Sequence of chain 1.A:
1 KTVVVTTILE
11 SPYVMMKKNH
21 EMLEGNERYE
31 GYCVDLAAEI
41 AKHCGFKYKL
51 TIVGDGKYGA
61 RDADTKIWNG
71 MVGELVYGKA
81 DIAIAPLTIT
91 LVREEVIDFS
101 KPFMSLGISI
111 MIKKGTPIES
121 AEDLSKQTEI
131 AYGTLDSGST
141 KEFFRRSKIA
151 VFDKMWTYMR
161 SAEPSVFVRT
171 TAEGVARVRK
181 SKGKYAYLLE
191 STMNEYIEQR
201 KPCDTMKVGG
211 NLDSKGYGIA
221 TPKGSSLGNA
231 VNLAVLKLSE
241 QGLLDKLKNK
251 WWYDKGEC

Binding-site contacts:
Ligand atom CG contacts residue GLU190 of chain 1.A at 3.5 Å.
Ligand atom CG contacts residue LEU135 of chain 1.A at 3.8 Å (hydrophobic).
Ligand atom O contacts residue ARG93 of chain 1.A at 2.8 Å (salt-bridge).
Ligand atom OE1 contacts residue LEU189 of chain 1.A at 4.3 Å.
Ligand atom OXT contacts residue LEU87 of chain 1.A at 3.6 Å.
Ligand atom OE1 contacts residue THR140 of chain 1.A at 2.5 Å (h-bond).
Ligand atom O contacts residue TYR58 of chain 1.A at 3.5 Å.
Ligand atom OE2 contacts residue SER139 of chain 1.A at 3.2 Å (h-bond).
Ligand atom CD contacts residue GLU190 of chain 1.A at 4.0 Å.
Ligand atom O contacts residue GLY138 of chain 1.A at 3.3 Å.
Ligand atom OXT contacts residue PRO86 of chain 1.A at 3.8 Å.
Ligand atom CA contacts residue THR88 of chain 1.A at 3.4 Å.
Ligand atom CA contacts residue SER139 of chain 1.A at 3.4 Å.
Ligand atom O contacts residue SER139 of chain 1.A at 2.8 Å (h-bond).
Ligand atom OE2 contacts residue GLY138 of chain 1.A at 3.5 Å.
Ligand atom OE2 contacts residue LEU135 of chain 1.A at 4.2 Å.
Ligand atom CD contacts residue LEU135 of chain 1.A at 4.1 Å (hydrophobic).
Ligand atom OXT contacts residue SER139 of chain 1.A at 4.1 Å.
Ligand atom N contacts residue TYR58 of chain 1.A at 4.2 Å.
Ligand atom N contacts residue GLU190 of chain 1.A at 2.7 Å (salt-bridge).
Ligand atom OXT contacts residue ARG93 of chain 1.A at 2.8 Å (salt-bridge).
Ligand atom CB contacts residue GLU190 of chain 1.A at 4.0 Å.
Ligand atom N contacts residue SER139 of chain 1.A at 4.2 Å.
Ligand atom OXT contacts residue TYR58 of chain 1.A at 3.6 Å.
Ligand atom C contacts residue TYR58 of chain 1.A at 3.8 Å (hydrophobic).
Ligand atom C contacts residue ARG93 of chain 1.A at 3.5 Å.
Ligand atom C contacts residue SER139 of chain 1.A at 3.4 Å.
Ligand atom CA contacts residue GLU190 of chain 1.A at 3.5 Å.
Ligand atom C contacts residue THR88 of chain 1.A at 3.7 Å.
Ligand atom CB contacts residue LEU135 of chain 1.A at 4.0 Å (hydrophobic).
Ligand atom OE1 contacts residue GLU190 of chain 1.A at 3.9 Å.
Ligand atom CD contacts residue THR140 of chain 1.A at 3.2 Å.
Ligand atom N contacts residue TYR217 of chain 1.A at 3.7 Å.
Ligand atom CB contacts residue TYR58 of chain 1.A at 3.6 Å (hydrophobic).
Ligand atom OE2 contacts residue THR140 of chain 1.A at 3.1 Å (h-bond).
Ligand atom N contacts residue THR88 of chain 1.A at 2.9 Å (h-bond).
Ligand atom OXT contacts residue THR88 of chain 1.A at 3.0 Å (h-bond).
Ligand atom CA contacts residue TYR58 of chain 1.A at 4.2 Å (hydrophobic).
Ligand atom CA contacts residue PRO86 of chain 1.A at 4.0 Å (hydrophobic).
Ligand atom N contacts residue PRO86 of chain 1.A at 2.9 Å (h-bond).

The protein below binds the small molecule below.
Small molecule (SMILES): N[C@@H](CCC(=O)O)C(=O)O